Sequence of chain 1.F:
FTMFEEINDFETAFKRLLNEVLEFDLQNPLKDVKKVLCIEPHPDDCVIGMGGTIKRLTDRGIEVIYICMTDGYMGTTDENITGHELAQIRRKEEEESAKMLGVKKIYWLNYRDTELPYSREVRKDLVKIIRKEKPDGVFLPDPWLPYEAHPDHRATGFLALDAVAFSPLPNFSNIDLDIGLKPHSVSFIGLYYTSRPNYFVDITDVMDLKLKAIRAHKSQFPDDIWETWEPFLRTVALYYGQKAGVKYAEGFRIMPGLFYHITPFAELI

Sequence of chain 1.J:
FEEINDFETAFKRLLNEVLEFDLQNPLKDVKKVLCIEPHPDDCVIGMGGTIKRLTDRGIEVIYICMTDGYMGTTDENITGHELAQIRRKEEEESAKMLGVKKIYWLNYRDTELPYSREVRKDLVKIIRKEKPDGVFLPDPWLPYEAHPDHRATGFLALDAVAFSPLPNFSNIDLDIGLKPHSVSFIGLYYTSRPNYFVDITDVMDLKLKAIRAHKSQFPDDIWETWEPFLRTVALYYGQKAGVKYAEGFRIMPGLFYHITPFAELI

This protein binds this small molecule.
Small molecule (SMILES): CC(=O)N[C@@H]1[C@@H](O)[C@H](O[C@@H]2O[C@H](CO)[C@@H](O)[C@H](O)[C@H]2NC(C)=O)[C@@H](CO)O[C@H]1O

Binding-site contacts:
Ligand atom O4 contacts residue HIS152 of chain 1.F at 4.0 Å.
Ligand atom C7 contacts residue ZN1 of chain 1.DA at 3.3 Å.
Ligand atom O3 contacts residue HIS44 of chain 1.F at 3.4 Å.
Ligand atom O7 contacts residue ASP47 of chain 1.F at 3.2 Å (salt-bridge).
Ligand atom C1 contacts residue HIS263 of chain 1.J at 4.1 Å.
Ligand atom O3 contacts residue ASP46 of chain 1.F at 4.1 Å.
Ligand atom C8 contacts residue ALA167 of chain 1.J at 3.3 Å (hydrophobic).
Ligand atom O4 contacts residue ARG92 of chain 1.F at 3.0 Å (salt-bridge).
Ligand atom C6 contacts residue ASP115 of chain 1.F at 3.7 Å.
Ligand atom O7 contacts residue HIS155 of chain 1.F at 3.9 Å.
Ligand atom O7 contacts residue ASP46 of chain 1.F at 3.7 Å.
Ligand atom C8 contacts residue TRP231 of chain 1.F at 4.0 Å (hydrophobic).
Ligand atom O3 contacts residue HIS152 of chain 1.F at 3.2 Å.
Ligand atom O1 contacts residue GLY259 of chain 1.J at 3.1 Å (h-bond).
Ligand atom C7 contacts residue ASP46 of chain 1.F at 4.0 Å.
Ligand atom O6 contacts residue ASP115 of chain 1.F at 2.9 Å (salt-bridge).
Ligand atom C4 contacts residue ASP115 of chain 1.F at 3.5 Å.
Ligand atom C6 contacts residue LEU171 of chain 1.J at 3.9 Å (hydrophobic).
Ligand atom C5 contacts residue HIS263 of chain 1.J at 4.1 Å.
Ligand atom O4 contacts residue ASP115 of chain 1.F at 2.7 Å (salt-bridge).
Ligand atom O7 contacts residue HIS44 of chain 1.F at 3.7 Å.
Ligand atom O7 contacts residue HIS263 of chain 1.J at 3.3 Å (h-bond).
Ligand atom O6 contacts residue HIS152 of chain 1.F at 2.9 Å (h-bond).
Ligand atom O7 contacts residue ALA167 of chain 1.J at 3.1 Å.
Ligand atom C8 contacts residue HIS263 of chain 1.J at 3.8 Å.
Ligand atom O4 contacts residue GLY77 of chain 1.F at 3.2 Å.
Ligand atom O5 contacts residue HIS152 of chain 1.F at 3.8 Å.
Ligand atom C7 contacts residue ALA167 of chain 1.J at 3.4 Å (hydrophobic).
Ligand atom C3 contacts residue GLN222 of chain 1.F at 4.0 Å.
Ligand atom C3 contacts residue HIS263 of chain 1.J at 4.0 Å.
Ligand atom N2 contacts residue HIS263 of chain 1.J at 3.9 Å.
Ligand atom C7 contacts residue HIS263 of chain 1.J at 3.4 Å.
Ligand atom O3 contacts residue ARG92 of chain 1.F at 3.1 Å (salt-bridge).
Ligand atom C5 contacts residue GLY77 of chain 1.F at 4.1 Å.
Ligand atom C8 contacts residue ILE50 of chain 1.F at 3.8 Å (hydrophobic).
Ligand atom O7 contacts residue ZN1 of chain 1.DA at 2.1 Å.
Ligand atom O1 contacts residue LEU260 of chain 1.J at 3.9 Å.
Ligand atom O4 contacts residue HIS263 of chain 1.J at 3.7 Å.
Ligand atom C6 contacts residue HIS152 of chain 1.F at 4.1 Å.
Ligand atom O6 contacts residue THR116 of chain 1.F at 3.8 Å.